Sequence of chain 1.B:
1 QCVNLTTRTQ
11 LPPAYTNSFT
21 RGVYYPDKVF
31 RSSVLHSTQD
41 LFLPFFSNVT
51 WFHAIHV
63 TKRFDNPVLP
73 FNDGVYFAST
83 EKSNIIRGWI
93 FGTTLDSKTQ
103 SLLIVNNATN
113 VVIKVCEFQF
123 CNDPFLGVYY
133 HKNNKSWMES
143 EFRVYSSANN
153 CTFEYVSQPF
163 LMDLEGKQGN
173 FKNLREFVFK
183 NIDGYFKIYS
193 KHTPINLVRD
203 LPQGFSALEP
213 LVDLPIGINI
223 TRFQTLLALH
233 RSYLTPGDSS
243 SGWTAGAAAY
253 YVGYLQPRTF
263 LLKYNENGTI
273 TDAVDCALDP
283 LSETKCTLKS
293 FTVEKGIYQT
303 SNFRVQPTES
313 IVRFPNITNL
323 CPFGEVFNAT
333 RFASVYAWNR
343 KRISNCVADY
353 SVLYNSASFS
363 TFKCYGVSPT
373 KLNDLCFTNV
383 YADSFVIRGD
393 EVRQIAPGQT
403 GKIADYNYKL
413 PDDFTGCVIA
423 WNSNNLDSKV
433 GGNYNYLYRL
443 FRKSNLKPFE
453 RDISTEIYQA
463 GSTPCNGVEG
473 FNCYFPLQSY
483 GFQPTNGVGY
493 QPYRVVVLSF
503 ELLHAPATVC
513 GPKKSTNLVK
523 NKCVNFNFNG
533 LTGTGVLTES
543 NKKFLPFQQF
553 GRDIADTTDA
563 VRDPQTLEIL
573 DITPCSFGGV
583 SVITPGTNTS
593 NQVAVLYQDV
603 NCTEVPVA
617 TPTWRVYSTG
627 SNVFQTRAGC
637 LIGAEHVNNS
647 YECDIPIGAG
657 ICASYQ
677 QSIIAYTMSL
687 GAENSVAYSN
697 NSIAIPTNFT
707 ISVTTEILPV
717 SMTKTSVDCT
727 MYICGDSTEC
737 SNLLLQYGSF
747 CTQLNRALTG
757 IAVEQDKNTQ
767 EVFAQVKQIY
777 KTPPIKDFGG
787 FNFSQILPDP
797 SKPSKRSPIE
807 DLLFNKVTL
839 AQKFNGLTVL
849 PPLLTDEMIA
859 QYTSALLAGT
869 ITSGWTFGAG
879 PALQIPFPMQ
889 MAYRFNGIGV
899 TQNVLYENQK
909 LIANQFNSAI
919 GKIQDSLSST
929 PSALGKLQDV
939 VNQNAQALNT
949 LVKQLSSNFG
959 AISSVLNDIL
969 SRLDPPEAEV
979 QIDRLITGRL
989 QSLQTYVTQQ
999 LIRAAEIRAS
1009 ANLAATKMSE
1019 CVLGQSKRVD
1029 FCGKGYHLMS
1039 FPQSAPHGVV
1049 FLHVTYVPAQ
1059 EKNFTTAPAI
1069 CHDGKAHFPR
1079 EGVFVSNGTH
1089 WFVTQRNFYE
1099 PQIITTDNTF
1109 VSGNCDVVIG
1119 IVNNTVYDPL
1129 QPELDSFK

This small molecule binds to this protein.
Small molecule (SMILES): CC(=O)N[C@@H]1[C@@H](O)[C@H](O)[C@@H](CO)O[C@H]1O

Binding-site contacts:
Ligand atom O5 contacts residue ASN590 of chain 1.B at 2.4 Å (h-bond).
Ligand atom C3 contacts residue ASN590 of chain 1.B at 3.8 Å.
Ligand atom C8 contacts residue ASN590 of chain 1.B at 4.4 Å.
Ligand atom C2 contacts residue ASN590 of chain 1.B at 2.5 Å.
Ligand atom O7 contacts residue ASN590 of chain 1.B at 3.5 Å (h-bond).
Ligand atom N2 contacts residue ASN590 of chain 1.B at 2.9 Å (h-bond).
Ligand atom C7 contacts residue ASN590 of chain 1.B at 3.4 Å.
Ligand atom C4 contacts residue ASN590 of chain 1.B at 4.2 Å.
Ligand atom C1 contacts residue ASN590 of chain 1.B at 1.4 Å.
Ligand atom C5 contacts residue ASN590 of chain 1.B at 3.7 Å.